Sequence of chain 1.B:
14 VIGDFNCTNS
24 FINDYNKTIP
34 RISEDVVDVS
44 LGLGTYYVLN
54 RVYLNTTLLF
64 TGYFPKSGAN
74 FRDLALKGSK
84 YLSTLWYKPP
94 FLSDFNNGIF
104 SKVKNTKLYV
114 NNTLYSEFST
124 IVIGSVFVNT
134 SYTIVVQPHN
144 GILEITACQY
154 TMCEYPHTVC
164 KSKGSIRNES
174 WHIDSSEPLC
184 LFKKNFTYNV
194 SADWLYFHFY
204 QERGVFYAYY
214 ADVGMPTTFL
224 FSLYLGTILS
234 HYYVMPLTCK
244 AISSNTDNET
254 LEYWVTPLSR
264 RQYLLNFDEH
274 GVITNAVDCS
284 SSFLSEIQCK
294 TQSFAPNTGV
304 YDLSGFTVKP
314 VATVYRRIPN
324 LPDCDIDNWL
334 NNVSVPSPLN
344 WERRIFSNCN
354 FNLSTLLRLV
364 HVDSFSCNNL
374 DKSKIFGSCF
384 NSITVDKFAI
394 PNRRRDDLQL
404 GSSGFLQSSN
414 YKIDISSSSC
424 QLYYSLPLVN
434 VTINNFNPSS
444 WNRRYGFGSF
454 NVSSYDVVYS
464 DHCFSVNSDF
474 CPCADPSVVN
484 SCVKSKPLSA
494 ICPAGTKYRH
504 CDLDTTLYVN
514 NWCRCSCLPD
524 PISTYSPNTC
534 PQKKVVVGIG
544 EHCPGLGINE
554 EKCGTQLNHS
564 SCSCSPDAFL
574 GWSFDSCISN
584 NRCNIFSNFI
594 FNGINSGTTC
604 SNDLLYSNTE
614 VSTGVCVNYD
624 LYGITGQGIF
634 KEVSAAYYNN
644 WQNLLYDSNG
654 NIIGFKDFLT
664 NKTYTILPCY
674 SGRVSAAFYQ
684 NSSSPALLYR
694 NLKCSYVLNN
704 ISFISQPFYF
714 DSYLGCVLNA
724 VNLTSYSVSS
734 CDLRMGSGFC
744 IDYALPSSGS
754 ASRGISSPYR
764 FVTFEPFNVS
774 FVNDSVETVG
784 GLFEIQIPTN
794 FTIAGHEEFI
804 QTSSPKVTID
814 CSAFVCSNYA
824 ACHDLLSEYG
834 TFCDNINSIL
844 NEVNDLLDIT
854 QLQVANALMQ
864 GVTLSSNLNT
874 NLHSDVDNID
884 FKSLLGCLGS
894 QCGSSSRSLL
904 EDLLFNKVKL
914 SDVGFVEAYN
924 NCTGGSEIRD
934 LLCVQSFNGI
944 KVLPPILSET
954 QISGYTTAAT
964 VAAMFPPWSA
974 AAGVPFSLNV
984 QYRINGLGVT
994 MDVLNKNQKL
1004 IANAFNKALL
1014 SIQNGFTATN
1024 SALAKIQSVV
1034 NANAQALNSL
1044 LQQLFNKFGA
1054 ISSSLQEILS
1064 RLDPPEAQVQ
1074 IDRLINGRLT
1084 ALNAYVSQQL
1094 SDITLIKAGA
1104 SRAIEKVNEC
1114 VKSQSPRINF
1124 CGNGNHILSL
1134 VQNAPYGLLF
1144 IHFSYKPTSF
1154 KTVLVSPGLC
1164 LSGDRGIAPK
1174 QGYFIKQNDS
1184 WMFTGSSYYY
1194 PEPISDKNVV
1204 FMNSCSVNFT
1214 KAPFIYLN

The protein below binds the small molecule below.
Small molecule (SMILES): CC(=O)N[C@@H]1[C@@H](O)[C@H](O)[C@@H](CO)O[C@H]1O

Binding-site contacts:
Ligand atom C3 contacts residue ASN29 of chain 1.B at 3.8 Å.
Ligand atom C4 contacts residue ASN29 of chain 1.B at 4.2 Å.
Ligand atom C1 contacts residue ASN29 of chain 1.B at 1.4 Å.
Ligand atom O5 contacts residue LYS30 of chain 1.B at 4.5 Å.
Ligand atom O7 contacts residue ASN29 of chain 1.B at 3.5 Å (h-bond).
Ligand atom C7 contacts residue ASN29 of chain 1.B at 3.2 Å.
Ligand atom C8 contacts residue TYR28 of chain 1.B at 3.8 Å (hydrophobic).
Ligand atom O6 contacts residue LYS30 of chain 1.B at 3.9 Å.
Ligand atom C8 contacts residue ASN29 of chain 1.B at 3.6 Å.
Ligand atom C2 contacts residue ASN29 of chain 1.B at 2.5 Å.
Ligand atom O6 contacts residue ASN29 of chain 1.B at 4.5 Å.
Ligand atom O5 contacts residue ASN29 of chain 1.B at 2.3 Å (h-bond).
Ligand atom C5 contacts residue ASN29 of chain 1.B at 3.6 Å.
Ligand atom N2 contacts residue TYR28 of chain 1.B at 4.5 Å.
Ligand atom N2 contacts residue ASN29 of chain 1.B at 2.8 Å (h-bond).